The small molecule below binds the protein below.
Small molecule (SMILES): CCN(CC)C(=O)C[C@H](NC(=O)CCc1ccccc1)C(=O)N[C@@H](C)C(=O)NCc1cccc2ccccc12

Sequence of chain 1.BA:
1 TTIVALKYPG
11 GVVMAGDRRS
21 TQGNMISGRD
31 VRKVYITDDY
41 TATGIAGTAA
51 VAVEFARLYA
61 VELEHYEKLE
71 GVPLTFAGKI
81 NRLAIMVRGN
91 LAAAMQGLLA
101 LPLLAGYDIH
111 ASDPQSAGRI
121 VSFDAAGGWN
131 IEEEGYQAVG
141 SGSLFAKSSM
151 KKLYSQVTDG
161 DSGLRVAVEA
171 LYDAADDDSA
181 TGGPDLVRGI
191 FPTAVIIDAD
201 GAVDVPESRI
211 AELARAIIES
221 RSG

Sequence of chain 1.AA:
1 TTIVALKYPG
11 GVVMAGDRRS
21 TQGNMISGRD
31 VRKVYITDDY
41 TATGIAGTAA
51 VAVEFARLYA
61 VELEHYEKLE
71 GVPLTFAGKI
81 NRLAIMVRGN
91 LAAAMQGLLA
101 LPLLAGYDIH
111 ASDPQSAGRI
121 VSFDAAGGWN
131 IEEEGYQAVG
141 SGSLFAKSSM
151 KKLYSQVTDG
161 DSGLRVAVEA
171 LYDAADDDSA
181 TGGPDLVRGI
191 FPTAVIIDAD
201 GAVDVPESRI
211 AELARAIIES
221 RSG

Binding-site contacts:
Ligand atom C02 contacts residue THR21 of chain 1.AA at 3.6 Å.
Ligand atom C05 contacts residue GLY47 of chain 1.AA at 3.8 Å.
Ligand atom C07 contacts residue THR1 of chain 1.AA at 3.1 Å.
Ligand atom C36 contacts residue MET95 of chain 1.BA at 3.5 Å (hydrophobic).
Ligand atom C16 contacts residue ALA49 of chain 1.AA at 3.5 Å (hydrophobic).
Ligand atom C17 contacts residue ALA49 of chain 1.AA at 3.7 Å (hydrophobic).
Ligand atom C31 contacts residue ASP124 of chain 1.BA at 3.7 Å.
Ligand atom O28 contacts residue SER27 of chain 1.AA at 2.9 Å (h-bond).
Ligand atom C19 contacts residue THR21 of chain 1.AA at 3.4 Å.
Ligand atom N29 contacts residue ASP124 of chain 1.BA at 2.8 Å (salt-bridge).
Ligand atom C10 contacts residue LYS33 of chain 1.AA at 3.7 Å.
Ligand atom C10 contacts residue ALA52 of chain 1.AA at 3.6 Å (hydrophobic).
Ligand atom O18 contacts residue SER20 of chain 1.AA at 3.3 Å.
Ligand atom C22 contacts residue SER27 of chain 1.AA at 3.7 Å.
Ligand atom C21 contacts residue SER20 of chain 1.AA at 3.7 Å.
Ligand atom C16 contacts residue VAL31 of chain 1.AA at 3.5 Å (hydrophobic).
Ligand atom C27 contacts residue GLN22 of chain 1.AA at 3.6 Å.
Ligand atom C30 contacts residue ASP124 of chain 1.BA at 3.7 Å.
Ligand atom O28 contacts residue GLN22 of chain 1.AA at 2.5 Å (h-bond).
Ligand atom N06 contacts residue GLY47 of chain 1.AA at 2.8 Å (h-bond).
Ligand atom C10 contacts residue ILE45 of chain 1.AA at 3.2 Å (hydrophobic).
Ligand atom O18 contacts residue THR21 of chain 1.AA at 3.1 Å (h-bond).
Ligand atom C22 contacts residue GLN22 of chain 1.AA at 3.5 Å.
Ligand atom C07 contacts residue GLY47 of chain 1.AA at 3.7 Å.
Ligand atom C15 contacts residue VAL31 of chain 1.AA at 3.4 Å (hydrophobic).
Ligand atom C37 contacts residue MET95 of chain 1.BA at 3.7 Å (hydrophobic).
Ligand atom N03 contacts residue THR21 of chain 1.AA at 2.6 Å (h-bond).
Ligand atom C34 contacts residue ALA126 of chain 1.BA at 3.6 Å (hydrophobic).
Ligand atom C04 contacts residue THR21 of chain 1.AA at 3.5 Å.
Ligand atom C15 contacts residue SER20 of chain 1.AA at 3.7 Å.
Ligand atom C25 contacts residue TRP129 of chain 1.BA at 3.6 Å (hydrophobic).
Ligand atom C09 contacts residue ILE45 of chain 1.AA at 3.5 Å (hydrophobic).
Ligand atom C14 contacts residue ALA49 of chain 1.AA at 3.6 Å (hydrophobic).
Ligand atom C24 contacts residue GLY128 of chain 1.BA at 3.7 Å.
Ligand atom C27 contacts residue PHE123 of chain 1.BA at 3.7 Å (hydrophobic).
Ligand atom C15 contacts residue ALA49 of chain 1.AA at 3.5 Å (hydrophobic).
Ligand atom C20 contacts residue THR21 of chain 1.AA at 3.7 Å.
Ligand atom O01 contacts residue ALA49 of chain 1.AA at 3.0 Å (h-bond).
Ligand atom C20 contacts residue ASP124 of chain 1.BA at 3.8 Å.
Ligand atom C21 contacts residue ASP124 of chain 1.BA at 3.6 Å.